Binding-site contacts:
Ligand atom C15 contacts residue ASN198 of chain 1.A at 4.0 Å.
Ligand atom C5 contacts residue GLY153 of chain 1.A at 3.7 Å.
Ligand atom C11 contacts residue LEU488 of chain 1.A at 3.7 Å (hydrophobic).
Ligand atom C4 contacts residue GLY153 of chain 1.A at 3.5 Å.
Ligand atom C12 contacts residue LEU488 of chain 1.A at 3.9 Å (hydrophobic).
Ligand atom C15 contacts residue CYS331 of chain 1.A at 2.9 Å (hydrophobic).
Ligand atom C10 contacts residue LEU488 of chain 1.A at 3.4 Å (hydrophobic).
Ligand atom C11 contacts residue PHE199 of chain 1.A at 4.1 Å (hydrophobic).
Ligand atom C6 contacts residue GLY153 of chain 1.A at 3.9 Å.
Ligand atom C18 contacts residue TRP206 of chain 1.A at 3.7 Å (hydrophobic).
Ligand atom C19 contacts residue ILE149 of chain 1.A at 3.4 Å (hydrophobic).
Ligand atom O1 contacts residue ASN198 of chain 1.A at 3.6 Å.
Ligand atom C2 contacts residue GLY153 of chain 1.A at 3.7 Å.
Ligand atom C2 contacts residue ARG156 of chain 1.A at 3.3 Å.
Ligand atom O1 contacts residue THR332 of chain 1.A at 3.8 Å.
Ligand atom C9 contacts residue ILE149 of chain 1.A at 4.0 Å (hydrophobic).
Ligand atom O2 contacts residue CYS331 of chain 1.A at 2.8 Å (h-bond).
Ligand atom C15 contacts residue MET203 of chain 1.A at 3.3 Å (hydrophobic).
Ligand atom O2 contacts residue ASN198 of chain 1.A at 3.7 Å.
Ligand atom C20 contacts residue PHE199 of chain 1.A at 3.3 Å (hydrophobic).
Ligand atom C20 contacts residue THR332 of chain 1.A at 3.3 Å.
Ligand atom C15 contacts residue PHE199 of chain 1.A at 3.8 Å (hydrophobic).
Ligand atom C9 contacts residue LEU488 of chain 1.A at 3.9 Å (hydrophobic).
Ligand atom C3 contacts residue ARG156 of chain 1.A at 3.8 Å.
Ligand atom C4 contacts residue THR157 of chain 1.A at 3.3 Å.
Ligand atom C14 contacts residue CYS331 of chain 1.A at 3.8 Å (hydrophobic).
Ligand atom C3 contacts residue ALA490 of chain 1.A at 4.0 Å (hydrophobic).
Ligand atom C14 contacts residue PHE199 of chain 1.A at 3.5 Å (hydrophobic).
Ligand atom C8 contacts residue LEU202 of chain 1.A at 4.0 Å (hydrophobic).
Ligand atom C13 contacts residue PHE199 of chain 1.A at 3.4 Å (hydrophobic).
Ligand atom C10 contacts residue LEU202 of chain 1.A at 3.8 Å (hydrophobic).
Ligand atom C1 contacts residue LEU488 of chain 1.A at 4.0 Å (hydrophobic).
Ligand atom C14 contacts residue MET203 of chain 1.A at 3.0 Å (hydrophobic).
Ligand atom O1 contacts residue CYS330 of chain 1.A at 3.1 Å.
Ligand atom O2 contacts residue MET203 of chain 1.A at 2.8 Å.
Ligand atom O1 contacts residue PHE199 of chain 1.A at 4.0 Å.
Ligand atom C12 contacts residue PHE199 of chain 1.A at 4.0 Å (hydrophobic).
Ligand atom C20 contacts residue CYS330 of chain 1.A at 3.0 Å (hydrophobic).
Ligand atom O1 contacts residue CYS331 of chain 1.A at 2.3 Å (h-bond).
Ligand atom C17 contacts residue LEU488 of chain 1.A at 2.8 Å (hydrophobic).

The protein below binds the small molecule below.
Small molecule (SMILES): CC1=C(/C=C/C(C)=C/C=C/C(C)=C/C(=O)O)C(C)(C)CCC1

Sequence of chain 1.A:
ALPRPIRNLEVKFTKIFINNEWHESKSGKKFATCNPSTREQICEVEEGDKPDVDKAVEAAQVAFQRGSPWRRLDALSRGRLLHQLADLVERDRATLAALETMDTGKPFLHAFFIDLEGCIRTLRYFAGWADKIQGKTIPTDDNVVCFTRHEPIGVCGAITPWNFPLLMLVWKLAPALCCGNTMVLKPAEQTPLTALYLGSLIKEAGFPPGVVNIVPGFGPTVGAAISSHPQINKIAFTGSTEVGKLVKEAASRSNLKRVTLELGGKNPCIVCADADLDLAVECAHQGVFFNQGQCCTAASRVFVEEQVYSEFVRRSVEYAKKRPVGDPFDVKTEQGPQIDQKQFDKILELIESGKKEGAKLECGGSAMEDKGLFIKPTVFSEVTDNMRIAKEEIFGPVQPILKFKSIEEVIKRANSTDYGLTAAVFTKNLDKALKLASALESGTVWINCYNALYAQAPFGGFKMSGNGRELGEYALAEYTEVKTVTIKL